Sequence of chain 1.B:
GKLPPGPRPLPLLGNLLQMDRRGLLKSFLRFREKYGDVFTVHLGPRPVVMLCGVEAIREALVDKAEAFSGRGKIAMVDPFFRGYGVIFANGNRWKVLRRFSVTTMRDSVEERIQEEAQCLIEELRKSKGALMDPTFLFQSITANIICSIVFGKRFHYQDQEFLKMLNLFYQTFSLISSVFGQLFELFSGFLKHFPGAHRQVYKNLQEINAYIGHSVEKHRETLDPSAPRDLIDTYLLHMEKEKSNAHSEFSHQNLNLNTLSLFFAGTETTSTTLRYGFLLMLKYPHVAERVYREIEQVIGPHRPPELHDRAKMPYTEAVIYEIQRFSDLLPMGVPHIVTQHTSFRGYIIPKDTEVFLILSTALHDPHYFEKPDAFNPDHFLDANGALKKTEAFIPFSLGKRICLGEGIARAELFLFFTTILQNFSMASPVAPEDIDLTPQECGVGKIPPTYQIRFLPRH

A protein and the small-molecule ligand that binds it are described below.
Small molecule (SMILES): OC[C@H]1O[C@H](O[C@H]2[C@H](O)[C@@H](O)[C@H](OCCCCCC3CCCCC3)O[C@@H]2CO)[C@H](O)[C@@H](O)[C@@H]1O

Binding-site contacts:
Ligand atom C30 contacts residue PRO209 of chain 1.B at 4.1 Å (hydrophobic).
Ligand atom C11 contacts residue HIS207 of chain 1.B at 3.2 Å.
Ligand atom C10 contacts residue HIS207 of chain 1.B at 2.9 Å.
Ligand atom C13 contacts residue HIS207 of chain 1.B at 2.7 Å.
Ligand atom C2 contacts residue PHE208 of chain 1.B at 3.5 Å (hydrophobic).
Ligand atom O14 contacts residue HIS207 of chain 1.B at 2.9 Å (h-bond).
Ligand atom C19 contacts residue PRO209 of chain 1.B at 3.7 Å (hydrophobic).
Ligand atom C11 contacts residue PHE204 of chain 1.B at 3.7 Å (hydrophobic).
Ligand atom C8 contacts residue CM51 of chain 1.M at 4.4 Å.
Ligand atom C19 contacts residue ARG213 of chain 1.B at 2.3 Å.
Ligand atom C8 contacts residue PHE204 of chain 1.B at 4.5 Å (hydrophobic).
Ligand atom O20 contacts residue PRO209 of chain 1.B at 4.2 Å.
Ligand atom O14 contacts residue PRO209 of chain 1.B at 3.6 Å.
Ligand atom C1 contacts residue PHE208 of chain 1.B at 4.5 Å (hydrophobic).
Ligand atom O14 contacts residue PHE208 of chain 1.B at 3.8 Å.
Ligand atom C10 contacts residue GLY203 of chain 1.B at 3.8 Å.
Ligand atom C3 contacts residue HIS207 of chain 1.B at 3.2 Å.
Ligand atom C4 contacts residue HIS207 of chain 1.B at 3.9 Å.
Ligand atom C4 contacts residue PHE208 of chain 1.B at 3.6 Å (hydrophobic).
Ligand atom C9 contacts residue GLY203 of chain 1.B at 4.5 Å.
Ligand atom C6 contacts residue HIS207 of chain 1.B at 4.1 Å.
Ligand atom C7 contacts residue HIS207 of chain 1.B at 4.3 Å.
Ligand atom C1 contacts residue HIS207 of chain 1.B at 3.0 Å.
Ligand atom C15 contacts residue PRO209 of chain 1.B at 4.2 Å (hydrophobic).
Ligand atom C15 contacts residue HIS207 of chain 1.B at 4.2 Å.
Ligand atom O20 contacts residue ARG213 of chain 1.B at 3.1 Å (salt-bridge).
Ligand atom C9 contacts residue HIS207 of chain 1.B at 4.3 Å.
Ligand atom C3 contacts residue PHE208 of chain 1.B at 3.9 Å (hydrophobic).
Ligand atom O14 contacts residue ARG213 of chain 1.B at 3.8 Å.
Ligand atom C9 contacts residue PHE204 of chain 1.B at 3.5 Å (hydrophobic).
Ligand atom C11 contacts residue PHE208 of chain 1.B at 3.9 Å (hydrophobic).
Ligand atom C5 contacts residue HIS207 of chain 1.B at 3.8 Å.
Ligand atom C15 contacts residue ARG213 of chain 1.B at 3.5 Å.
Ligand atom C2 contacts residue HIS207 of chain 1.B at 3.6 Å.
Ligand atom C13 contacts residue ARG213 of chain 1.B at 4.4 Å.
Ligand atom O12 contacts residue PHE208 of chain 1.B at 3.9 Å.
Ligand atom C10 contacts residue PHE204 of chain 1.B at 3.6 Å (hydrophobic).
Ligand atom C18 contacts residue HIS207 of chain 1.B at 4.1 Å.
Ligand atom C9 contacts residue CM51 of chain 1.M at 3.5 Å.
Ligand atom O12 contacts residue HIS207 of chain 1.B at 2.5 Å (h-bond).